The small molecule below binds the protein below.
Small molecule (SMILES): Oc1ccc(Nc2nc(-c3ccc(Cl)cc3)cs2)cc1

Binding-site contacts:
Ligand atom C19 contacts residue LEU265 of chain 1.A at 3.8 Å (hydrophobic).
Ligand atom C14 contacts residue MET303 of chain 1.A at 3.7 Å (hydrophobic).
Ligand atom C10 contacts residue PHE300 of chain 1.A at 3.9 Å (hydrophobic).
Ligand atom N6 contacts residue PHE300 of chain 1.A at 3.6 Å.
Ligand atom S4 contacts residue LEU296 of chain 1.A at 3.9 Å.
Ligand atom N1 contacts residue ILE171 of chain 1.A at 3.9 Å.
Ligand atom C2 contacts residue PHE170 of chain 1.A at 3.7 Å (hydrophobic).
Ligand atom C19 contacts residue MET269 of chain 1.A at 3.7 Å (hydrophobic).
Ligand atom C16 contacts residue PHE300 of chain 1.A at 3.9 Å (hydrophobic).
Ligand atom C16 contacts residue MET269 of chain 1.A at 3.9 Å (hydrophobic).
Ligand atom C17 contacts residue ILE171 of chain 1.A at 3.9 Å (hydrophobic).
Ligand atom C5 contacts residue LEU296 of chain 1.A at 3.4 Å (hydrophobic).
Ligand atom C17 contacts residue VAL174 of chain 1.A at 3.6 Å (hydrophobic).
Ligand atom C8 contacts residue MET303 of chain 1.A at 3.8 Å (hydrophobic).
Ligand atom N6 contacts residue THR193 of chain 1.A at 2.9 Å (h-bond).
Ligand atom S4 contacts residue PHE300 of chain 1.A at 3.7 Å.
Ligand atom O20 contacts residue ILE171 of chain 1.A at 3.8 Å.
Ligand atom N6 contacts residue PHE170 of chain 1.A at 3.6 Å.
Ligand atom C18 contacts residue PHE189 of chain 1.A at 4.0 Å (hydrophobic).
Ligand atom C18 contacts residue ASP175 of chain 1.A at 3.3 Å.
Ligand atom N1 contacts residue PHE300 of chain 1.A at 3.8 Å.
Ligand atom O20 contacts residue ASP175 of chain 1.A at 2.5 Å (salt-bridge).
Ligand atom C18 contacts residue ILE171 of chain 1.A at 3.7 Å (hydrophobic).
Ligand atom C2 contacts residue THR193 of chain 1.A at 3.9 Å.
Ligand atom C10 contacts residue ILE171 of chain 1.A at 3.9 Å (hydrophobic).
Ligand atom C19 contacts residue ILE171 of chain 1.A at 3.9 Å (hydrophobic).
Ligand atom S4 contacts residue PHE170 of chain 1.A at 3.3 Å.
Ligand atom C16 contacts residue ILE171 of chain 1.A at 3.9 Å (hydrophobic).
Ligand atom C12 contacts residue ILE171 of chain 1.A at 3.6 Å (hydrophobic).
Ligand atom S4 contacts residue THR193 of chain 1.A at 3.8 Å.
Ligand atom CL contacts residue PHE285 of chain 1.A at 3.2 Å.
Ligand atom C2 contacts residue PHE300 of chain 1.A at 3.4 Å (hydrophobic).
Ligand atom C14 contacts residue LEU258 of chain 1.A at 4.0 Å (hydrophobic).
Ligand atom C17 contacts residue THR193 of chain 1.A at 3.5 Å.
Ligand atom C12 contacts residue ASP175 of chain 1.A at 3.3 Å.
Ligand atom C8 contacts residue ILE171 of chain 1.A at 3.7 Å (hydrophobic).
Ligand atom C10 contacts residue THR193 of chain 1.A at 3.5 Å.
Ligand atom O20 contacts residue PHE189 of chain 1.A at 3.8 Å.
Ligand atom C18 contacts residue VAL174 of chain 1.A at 3.6 Å (hydrophobic).
Ligand atom CL contacts residue HIS308 of chain 1.A at 3.7 Å.

Sequence of chain 1.A:
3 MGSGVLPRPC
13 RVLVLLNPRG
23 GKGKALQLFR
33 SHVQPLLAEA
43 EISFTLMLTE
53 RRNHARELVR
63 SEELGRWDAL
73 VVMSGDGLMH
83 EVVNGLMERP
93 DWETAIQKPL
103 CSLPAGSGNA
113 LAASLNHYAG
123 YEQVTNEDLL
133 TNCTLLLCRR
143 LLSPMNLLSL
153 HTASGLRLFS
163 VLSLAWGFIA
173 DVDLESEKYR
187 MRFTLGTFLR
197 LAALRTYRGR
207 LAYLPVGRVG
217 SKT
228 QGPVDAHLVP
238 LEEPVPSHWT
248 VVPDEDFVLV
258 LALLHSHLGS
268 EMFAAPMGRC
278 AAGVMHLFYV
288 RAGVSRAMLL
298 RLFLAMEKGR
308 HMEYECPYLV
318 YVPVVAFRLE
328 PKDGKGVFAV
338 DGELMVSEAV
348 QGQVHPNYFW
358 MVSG